Sequence of chain 2.A:
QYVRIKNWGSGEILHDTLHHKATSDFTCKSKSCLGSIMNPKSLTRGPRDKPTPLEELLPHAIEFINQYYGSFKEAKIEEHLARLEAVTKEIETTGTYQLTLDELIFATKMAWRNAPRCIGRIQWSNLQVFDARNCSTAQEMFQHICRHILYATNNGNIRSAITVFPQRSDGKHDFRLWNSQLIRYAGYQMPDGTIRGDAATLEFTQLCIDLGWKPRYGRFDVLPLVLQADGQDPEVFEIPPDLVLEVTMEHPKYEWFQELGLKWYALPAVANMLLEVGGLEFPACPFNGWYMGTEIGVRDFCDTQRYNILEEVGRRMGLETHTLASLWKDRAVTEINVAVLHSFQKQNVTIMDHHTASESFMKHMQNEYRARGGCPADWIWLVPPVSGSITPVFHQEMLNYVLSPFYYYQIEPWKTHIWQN

Binding-site contacts:
Ligand atom N23 contacts residue PRO279 of chain 2.A at 3.8 Å.
Ligand atom C17 contacts residue GLN192 of chain 2.A at 3.7 Å.
Ligand atom C3 contacts residue VAL281 of chain 2.A at 3.8 Å (hydrophobic).
Ligand atom N23 contacts residue GLU306 of chain 2.A at 2.8 Å (salt-bridge).
Ligand atom C2 contacts residue VAL281 of chain 2.A at 3.8 Å (hydrophobic).
Ligand atom C18 contacts residue TYR302 of chain 2.A at 3.3 Å (hydrophobic).
Ligand atom C1 contacts residue HEM1 of chain 2.C at 3.3 Å.
Ligand atom C13 contacts residue GLN192 of chain 2.A at 3.6 Å.
Ligand atom C11 contacts residue HEM1 of chain 2.C at 3.6 Å.
Ligand atom O10 contacts residue HEM1 of chain 2.C at 3.7 Å.
Ligand atom C6 contacts residue GLU306 of chain 2.A at 3.6 Å.
Ligand atom C11 contacts residue GLU306 of chain 2.A at 3.4 Å.
Ligand atom C17 contacts residue TYR276 of chain 2.A at 3.1 Å (hydrophobic).
Ligand atom S5 contacts residue GLY300 of chain 2.A at 3.2 Å (h-bond).
Ligand atom O10 contacts residue VAL281 of chain 2.A at 3.1 Å.
Ligand atom C21 contacts residue ARG317 of chain 2.A at 3.5 Å.
Ligand atom C6 contacts residue HEM1 of chain 2.C at 3.8 Å.
Ligand atom C2 contacts residue PHE298 of chain 2.A at 3.7 Å (hydrophobic).
Ligand atom C6 contacts residue PRO279 of chain 2.A at 3.8 Å (hydrophobic).
Ligand atom C16 contacts residue GLN192 of chain 2.A at 3.7 Å.
Ligand atom N7 contacts residue GLU306 of chain 2.A at 2.6 Å (salt-bridge).
Ligand atom S5 contacts residue PRO279 of chain 2.A at 3.8 Å.
Ligand atom N23 contacts residue HEM1 of chain 2.C at 3.5 Å.
Ligand atom C1 contacts residue ASN299 of chain 2.A at 3.6 Å.
Ligand atom O12 contacts residue ALA280 of chain 2.A at 3.8 Å.
Ligand atom C17 contacts residue TYR302 of chain 2.A at 3.6 Å (hydrophobic).
Ligand atom C15 contacts residue GLN192 of chain 2.A at 3.8 Å.
Ligand atom C9 contacts residue HEM1 of chain 2.C at 3.4 Å.
Ligand atom C3 contacts residue HEM1 of chain 2.C at 3.8 Å.
Ligand atom N23 contacts residue TRP301 of chain 2.A at 3.2 Å (h-bond).
Ligand atom O12 contacts residue PRO279 of chain 2.A at 3.3 Å.
Ligand atom C2 contacts residue HEM1 of chain 2.C at 3.4 Å.
Ligand atom C1 contacts residue GLY300 of chain 2.A at 3.3 Å.
Ligand atom C14 contacts residue GLN192 of chain 2.A at 3.8 Å.
Ligand atom C18 contacts residue GLN192 of chain 2.A at 3.6 Å.
Ligand atom C18 contacts residue TYR276 of chain 2.A at 3.7 Å (hydrophobic).
Ligand atom S5 contacts residue HEM1 of chain 2.C at 3.6 Å (h-bond).
Ligand atom C21 contacts residue ARG195 of chain 2.A at 3.5 Å.
Ligand atom C22 contacts residue ARG317 of chain 2.A at 3.5 Å.
Ligand atom C22 contacts residue ARG195 of chain 2.A at 3.3 Å.

This small molecule binds to this protein.
Small molecule (SMILES): NC1=N[C@H](COc2ccc3c(c2)CNCC3)COc2ccsc21